Binding-site contacts:
Ligand atom C8 contacts residue ASN122 of chain 1.A at 4.1 Å.
Ligand atom C8 contacts residue GLN100 of chain 1.A at 3.8 Å.
Ligand atom O7 contacts residue ASN122 of chain 1.A at 3.8 Å.
Ligand atom C7 contacts residue ASN122 of chain 1.A at 3.6 Å.
Ligand atom C7 contacts residue GLN100 of chain 1.A at 4.2 Å.
Ligand atom C3 contacts residue ASN122 of chain 1.A at 3.8 Å.
Ligand atom C8 contacts residue PHE121 of chain 1.A at 3.6 Å (hydrophobic).
Ligand atom C2 contacts residue ASN122 of chain 1.A at 2.5 Å.
Ligand atom C7 contacts residue PHE121 of chain 1.A at 4.4 Å (hydrophobic).
Ligand atom C8 contacts residue LYS133 of chain 1.A at 4.3 Å.
Ligand atom O7 contacts residue GLN100 of chain 1.A at 4.0 Å.
Ligand atom C5 contacts residue ASN122 of chain 1.A at 3.7 Å.
Ligand atom C1 contacts residue ASN122 of chain 1.A at 1.5 Å.
Ligand atom N2 contacts residue ASN122 of chain 1.A at 2.9 Å (h-bond).
Ligand atom O5 contacts residue ASN122 of chain 1.A at 2.4 Å (h-bond).
Ligand atom C8 contacts residue SER120 of chain 1.A at 3.7 Å.
Ligand atom C4 contacts residue ASN122 of chain 1.A at 4.2 Å.

Sequence of chain 1.A:
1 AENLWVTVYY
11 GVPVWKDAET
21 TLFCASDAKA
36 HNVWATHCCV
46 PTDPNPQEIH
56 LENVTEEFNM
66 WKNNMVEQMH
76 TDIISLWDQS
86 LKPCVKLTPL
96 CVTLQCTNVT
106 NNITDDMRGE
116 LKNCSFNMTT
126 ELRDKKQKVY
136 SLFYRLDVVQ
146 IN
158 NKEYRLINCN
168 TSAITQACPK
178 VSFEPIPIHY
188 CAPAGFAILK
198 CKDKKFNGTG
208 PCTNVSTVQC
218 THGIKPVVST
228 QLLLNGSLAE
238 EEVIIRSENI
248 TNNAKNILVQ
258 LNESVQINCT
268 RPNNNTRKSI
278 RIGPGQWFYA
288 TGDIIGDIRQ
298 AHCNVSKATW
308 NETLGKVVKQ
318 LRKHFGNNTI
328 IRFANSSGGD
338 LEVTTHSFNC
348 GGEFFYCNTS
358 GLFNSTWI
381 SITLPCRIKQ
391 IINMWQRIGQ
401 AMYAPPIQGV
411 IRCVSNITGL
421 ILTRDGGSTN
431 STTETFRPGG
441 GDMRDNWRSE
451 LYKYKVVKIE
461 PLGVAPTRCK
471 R

The protein below binds the small molecule below.
Small molecule (SMILES): CC(=O)N[C@@H]1[C@@H](O)[C@H](O)[C@@H](CO)O[C@H]1O